Binding-site contacts:
Ligand atom O5 contacts residue THR198 of chain 1.A at 3.5 Å (h-bond).
Ligand atom C1 contacts residue THR198 of chain 1.A at 3.2 Å.
Ligand atom C6 contacts residue GLU199 of chain 1.A at 4.1 Å.
Ligand atom O5 contacts residue ASN196 of chain 1.A at 2.4 Å (h-bond).
Ligand atom C7 contacts residue THR198 of chain 1.A at 4.4 Å.
Ligand atom C5 contacts residue THR198 of chain 1.A at 3.7 Å.
Ligand atom O6 contacts residue GLU199 of chain 1.A at 3.9 Å.
Ligand atom C5 contacts residue ASN196 of chain 1.A at 3.7 Å.
Ligand atom C1 contacts residue ASN196 of chain 1.A at 1.5 Å.
Ligand atom C7 contacts residue ILE161 of chain 1.A at 3.7 Å (hydrophobic).
Ligand atom C8 contacts residue GLN194 of chain 1.A at 4.4 Å.
Ligand atom C8 contacts residue ILE161 of chain 1.A at 3.4 Å (hydrophobic).
Ligand atom C1 contacts residue ILE161 of chain 1.A at 4.5 Å (hydrophobic).
Ligand atom C8 contacts residue THR198 of chain 1.A at 4.4 Å.
Ligand atom C7 contacts residue ASN196 of chain 1.A at 3.4 Å.
Ligand atom C2 contacts residue ASN196 of chain 1.A at 2.3 Å.
Ligand atom O7 contacts residue ASN196 of chain 1.A at 3.5 Å (h-bond).
Ligand atom N2 contacts residue ASN196 of chain 1.A at 2.8 Å (h-bond).
Ligand atom C3 contacts residue ASN196 of chain 1.A at 3.7 Å.
Ligand atom C2 contacts residue THR198 of chain 1.A at 4.3 Å.
Ligand atom O7 contacts residue THR198 of chain 1.A at 4.1 Å.
Ligand atom C6 contacts residue THR198 of chain 1.A at 4.0 Å.
Ligand atom C8 contacts residue ASN196 of chain 1.A at 4.5 Å.
Ligand atom C4 contacts residue ASN196 of chain 1.A at 4.2 Å.
Ligand atom O7 contacts residue LYS234 of chain 1.A at 4.2 Å.
Ligand atom C8 contacts residue THR155 of chain 1.A at 4.5 Å.
Ligand atom N2 contacts residue ILE161 of chain 1.A at 3.5 Å.

Sequence of chain 1.A:
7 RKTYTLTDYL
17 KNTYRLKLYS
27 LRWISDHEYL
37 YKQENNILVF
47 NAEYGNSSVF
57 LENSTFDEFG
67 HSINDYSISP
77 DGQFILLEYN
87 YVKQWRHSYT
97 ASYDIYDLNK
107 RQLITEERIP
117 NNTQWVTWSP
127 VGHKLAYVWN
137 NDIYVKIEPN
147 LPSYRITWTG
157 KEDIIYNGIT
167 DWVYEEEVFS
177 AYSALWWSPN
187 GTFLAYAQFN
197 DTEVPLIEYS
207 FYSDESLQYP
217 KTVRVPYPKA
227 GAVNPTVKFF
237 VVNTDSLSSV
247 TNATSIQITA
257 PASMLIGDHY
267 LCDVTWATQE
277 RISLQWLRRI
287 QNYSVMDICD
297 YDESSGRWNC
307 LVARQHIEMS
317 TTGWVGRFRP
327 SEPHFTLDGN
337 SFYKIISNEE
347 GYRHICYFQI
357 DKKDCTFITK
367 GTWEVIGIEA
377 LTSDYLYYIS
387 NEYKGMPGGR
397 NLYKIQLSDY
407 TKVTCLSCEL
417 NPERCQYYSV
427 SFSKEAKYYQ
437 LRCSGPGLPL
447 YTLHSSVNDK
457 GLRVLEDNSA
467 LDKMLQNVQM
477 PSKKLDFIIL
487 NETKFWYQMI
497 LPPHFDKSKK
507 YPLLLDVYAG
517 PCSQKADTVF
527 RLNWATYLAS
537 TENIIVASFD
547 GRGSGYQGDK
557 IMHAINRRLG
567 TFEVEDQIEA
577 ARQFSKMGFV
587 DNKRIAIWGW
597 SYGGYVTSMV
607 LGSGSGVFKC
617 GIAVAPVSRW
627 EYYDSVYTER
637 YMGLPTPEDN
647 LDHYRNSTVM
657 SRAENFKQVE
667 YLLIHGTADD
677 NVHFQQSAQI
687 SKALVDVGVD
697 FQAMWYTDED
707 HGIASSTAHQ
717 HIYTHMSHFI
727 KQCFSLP

This protein binds this small molecule.
Small molecule (SMILES): CC(=O)N[C@H]1[C@H](O[C@H]2[C@H](O)[C@@H](NC(C)=O)CO[C@@H]2CO)O[C@H](CO)[C@@H](O[C@H]2O[C@H](CO)[C@@H](O)[C@H](O)[C@@H]2O)[C@@H]1O